Sequence of chain 32.Z:
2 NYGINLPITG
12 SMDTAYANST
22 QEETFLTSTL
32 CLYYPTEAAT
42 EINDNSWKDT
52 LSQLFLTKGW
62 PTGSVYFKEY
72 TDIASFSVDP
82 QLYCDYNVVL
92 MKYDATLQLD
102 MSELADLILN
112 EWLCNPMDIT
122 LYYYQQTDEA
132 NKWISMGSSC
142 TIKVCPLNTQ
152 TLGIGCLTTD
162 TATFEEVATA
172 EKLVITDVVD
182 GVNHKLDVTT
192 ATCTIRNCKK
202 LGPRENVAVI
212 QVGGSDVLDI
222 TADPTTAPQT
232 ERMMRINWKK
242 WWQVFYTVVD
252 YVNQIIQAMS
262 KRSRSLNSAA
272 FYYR

Binding-site contacts:
Ligand atom C1 contacts residue ASN19 of chain 32.Z at 1.9 Å.
Ligand atom C6 contacts residue ASN19 of chain 32.Z at 4.1 Å.
Ligand atom C2 contacts residue ASN19 of chain 32.Z at 3.4 Å.
Ligand atom O5 contacts residue ASN19 of chain 32.Z at 2.2 Å (h-bond).
Ligand atom O7 contacts residue ASN19 of chain 32.Z at 4.5 Å.
Ligand atom O6 contacts residue ASN19 of chain 32.Z at 4.5 Å.
Ligand atom C3 contacts residue ASN19 of chain 32.Z at 4.4 Å.
Ligand atom N2 contacts residue ASN19 of chain 32.Z at 4.0 Å.
Ligand atom C5 contacts residue ASN19 of chain 32.Z at 3.4 Å.

A protein and the small-molecule ligand that binds it are described below.
Small molecule (SMILES): CC(=O)N[C@H]1[C@H](O[C@H]2[C@H](O)[C@@H](NC(C)=O)CO[C@@H]2CO)O[C@H](CO)[C@@H](O)[C@@H]1O